Sequence of chain 1.B:
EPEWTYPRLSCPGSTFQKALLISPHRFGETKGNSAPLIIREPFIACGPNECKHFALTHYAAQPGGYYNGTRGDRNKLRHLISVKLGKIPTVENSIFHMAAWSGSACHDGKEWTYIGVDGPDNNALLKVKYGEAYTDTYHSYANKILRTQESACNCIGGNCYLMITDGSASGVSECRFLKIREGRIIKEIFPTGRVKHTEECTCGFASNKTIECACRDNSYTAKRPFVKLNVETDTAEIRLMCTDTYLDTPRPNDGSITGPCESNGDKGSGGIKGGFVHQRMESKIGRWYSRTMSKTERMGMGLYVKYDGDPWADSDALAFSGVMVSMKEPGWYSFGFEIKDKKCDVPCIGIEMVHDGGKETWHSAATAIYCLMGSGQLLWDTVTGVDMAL

A protein and the small-molecule ligand that binds it are described below.
Small molecule (SMILES): CC(=O)N[C@H]1[C@H](O[C@H]2[C@H](O)[C@@H](NC(C)=O)CO[C@@H]2CO)O[C@H](CO)[C@@H](O[C@@H]2O[C@H](CO)[C@@H](O)[C@H](O)[C@@H]2O)[C@@H]1O

Binding-site contacts:
Ligand atom O7 contacts residue ASN284 of chain 1.B at 4.5 Å.
Ligand atom C5 contacts residue ASN284 of chain 1.B at 3.6 Å.
Ligand atom C3 contacts residue ASN284 of chain 1.B at 3.8 Å.
Ligand atom C7 contacts residue LEU85 of chain 1.B at 4.5 Å (hydrophobic).
Ligand atom C1 contacts residue TYR82 of chain 1.B at 4.2 Å (hydrophobic).
Ligand atom O7 contacts residue LEU85 of chain 1.B at 3.6 Å.
Ligand atom C5 contacts residue TYR82 of chain 1.B at 3.9 Å (hydrophobic).
Ligand atom C1 contacts residue ASN284 of chain 1.B at 1.4 Å.
Ligand atom C8 contacts residue GLU79 of chain 1.B at 4.3 Å.
Ligand atom N2 contacts residue ASN284 of chain 1.B at 3.0 Å (h-bond).
Ligand atom C7 contacts residue ASN284 of chain 1.B at 3.6 Å.
Ligand atom C6 contacts residue TYR82 of chain 1.B at 4.1 Å (hydrophobic).
Ligand atom C3 contacts residue PRO83 of chain 1.B at 4.1 Å (hydrophobic).
Ligand atom N2 contacts residue ARG84 of chain 1.B at 4.4 Å.
Ligand atom C8 contacts residue TYR82 of chain 1.B at 4.0 Å (hydrophobic).
Ligand atom O7 contacts residue PRO83 of chain 1.B at 4.0 Å.
Ligand atom O5 contacts residue TYR82 of chain 1.B at 4.1 Å.
Ligand atom C4 contacts residue ASN284 of chain 1.B at 4.2 Å.
Ligand atom C2 contacts residue ASN284 of chain 1.B at 2.5 Å.
Ligand atom O7 contacts residue ARG84 of chain 1.B at 4.3 Å.
Ligand atom O5 contacts residue ASN284 of chain 1.B at 2.3 Å (h-bond).
Ligand atom C7 contacts residue PRO83 of chain 1.B at 4.0 Å (hydrophobic).
Ligand atom C2 contacts residue PRO83 of chain 1.B at 3.8 Å (hydrophobic).
Ligand atom C8 contacts residue ASN284 of chain 1.B at 3.8 Å.
Ligand atom N2 contacts residue PRO83 of chain 1.B at 3.0 Å (h-bond).
Ligand atom C1 contacts residue PRO83 of chain 1.B at 3.9 Å (hydrophobic).